The protein below binds the small molecule below.
Small molecule (SMILES): CC(=O)N[C@@H]1[C@@H](O)[C@H](O[C@@H]2O[C@H](CO)[C@@H](O[C@@H]3O[C@H](CO)[C@@H](O)[C@H](O)[C@H]3NC(C)=O)[C@H](O)[C@H]2NC(C)=O)[C@@H](CO)O[C@H]1O

Binding-site contacts:
Ligand atom C8 contacts residue ILE98 of chain 1.A at 4.2 Å (hydrophobic).
Ligand atom C8 contacts residue GLN57 of chain 1.A at 3.8 Å.
Ligand atom C7 contacts residue GLN57 of chain 1.A at 4.1 Å.
Ligand atom N2 contacts residue ALA107 of chain 1.A at 2.8 Å (h-bond).
Ligand atom C7 contacts residue ALA107 of chain 1.A at 3.8 Å (hydrophobic).
Ligand atom C8 contacts residue LEU75 of chain 1.A at 3.9 Å (hydrophobic).
Ligand atom C2 contacts residue TRP63 of chain 1.A at 4.2 Å (hydrophobic).
Ligand atom C1 contacts residue TRP62 of chain 1.A at 3.6 Å (hydrophobic).
Ligand atom C8 contacts residue TRP108 of chain 1.A at 3.2 Å (hydrophobic).
Ligand atom C4 contacts residue TRP62 of chain 1.A at 4.0 Å (hydrophobic).
Ligand atom C1 contacts residue ASN59 of chain 1.A at 4.1 Å.
Ligand atom C1 contacts residue ALA107 of chain 1.A at 3.9 Å (hydrophobic).
Ligand atom O1 contacts residue ASP52 of chain 1.A at 3.6 Å (salt-bridge).
Ligand atom O3 contacts residue TRP63 of chain 1.A at 3.2 Å (h-bond).
Ligand atom C6 contacts residue TRP62 of chain 1.A at 3.9 Å (hydrophobic).
Ligand atom O7 contacts residue TRP63 of chain 1.A at 3.1 Å.
Ligand atom C8 contacts residue LEU56 of chain 1.A at 4.3 Å (hydrophobic).
Ligand atom C2 contacts residue ALA107 of chain 1.A at 3.7 Å (hydrophobic).
Ligand atom O7 contacts residue GLN57 of chain 1.A at 4.1 Å.
Ligand atom O7 contacts residue ILE58 of chain 1.A at 3.7 Å.
Ligand atom C6 contacts residue TRP63 of chain 1.A at 3.7 Å (hydrophobic).
Ligand atom O6 contacts residue TRP63 of chain 1.A at 3.3 Å.
Ligand atom O7 contacts residue TRP62 of chain 1.A at 4.0 Å.
Ligand atom C3 contacts residue TRP63 of chain 1.A at 4.2 Å (hydrophobic).
Ligand atom C7 contacts residue ASN59 of chain 1.A at 4.0 Å.
Ligand atom C2 contacts residue ASN59 of chain 1.A at 4.0 Å.
Ligand atom O3 contacts residue ALA107 of chain 1.A at 3.9 Å.
Ligand atom C8 contacts residue ALA107 of chain 1.A at 3.8 Å (hydrophobic).
Ligand atom C7 contacts residue TRP63 of chain 1.A at 4.0 Å (hydrophobic).
Ligand atom O5 contacts residue ASN59 of chain 1.A at 4.1 Å.
Ligand atom C7 contacts residue TRP62 of chain 1.A at 4.1 Å (hydrophobic).
Ligand atom O6 contacts residue TRP62 of chain 1.A at 2.7 Å (h-bond).
Ligand atom C8 contacts residue ARG73 of chain 1.A at 4.0 Å.
Ligand atom O7 contacts residue ASN59 of chain 1.A at 3.0 Å (h-bond).
Ligand atom C3 contacts residue ALA107 of chain 1.A at 3.8 Å (hydrophobic).
Ligand atom C5 contacts residue TRP62 of chain 1.A at 3.7 Å (hydrophobic).
Ligand atom O7 contacts residue ILE98 of chain 1.A at 4.2 Å.
Ligand atom O5 contacts residue TRP62 of chain 1.A at 4.0 Å.
Ligand atom O1 contacts residue ASN59 of chain 1.A at 3.4 Å.
Ligand atom C8 contacts residue TRP62 of chain 1.A at 4.1 Å (hydrophobic).

Sequence of chain 1.A:
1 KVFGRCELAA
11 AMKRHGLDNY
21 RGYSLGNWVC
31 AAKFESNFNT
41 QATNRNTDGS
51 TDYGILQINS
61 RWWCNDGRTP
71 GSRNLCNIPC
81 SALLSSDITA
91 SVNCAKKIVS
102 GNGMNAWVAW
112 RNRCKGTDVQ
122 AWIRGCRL